This small molecule binds to this protein.
Small molecule (SMILES): CC(C)(C)NC(=O)c1c[nH]c2ncc(-c3ncn4c3CCCC4)nc12

Binding-site contacts:
Ligand atom C3 contacts residue LEU149 of chain 1.A at 3.7 Å (hydrophobic).
Ligand atom C7 contacts residue LEU149 of chain 1.A at 3.4 Å (hydrophobic).
Ligand atom C8 contacts residue GLU97 of chain 1.A at 3.8 Å.
Ligand atom C10 contacts residue PRO103 of chain 1.A at 3.9 Å (hydrophobic).
Ligand atom O13 contacts residue MET96 of chain 1.A at 3.7 Å.
Ligand atom C23 contacts residue LYS106 of chain 1.A at 3.8 Å.
Ligand atom N1 contacts residue ALA99 of chain 1.A at 3.1 Å (h-bond).
Ligand atom C20 contacts residue PRO103 of chain 1.A at 3.7 Å (hydrophobic).
Ligand atom C6 contacts residue ALA99 of chain 1.A at 4.0 Å (hydrophobic).
Ligand atom C15 contacts residue ASP160 of chain 1.A at 3.9 Å.
Ligand atom C11 contacts residue SER159 of chain 1.A at 3.8 Å.
Ligand atom N17 contacts residue PRO103 of chain 1.A at 3.8 Å.
Ligand atom C22 contacts residue LEU25 of chain 1.A at 3.6 Å (hydrophobic).
Ligand atom C16 contacts residue LYS50 of chain 1.A at 4.0 Å.
Ligand atom N9 contacts residue LEU149 of chain 1.A at 3.7 Å.
Ligand atom N1 contacts residue ALA48 of chain 1.A at 3.4 Å.
Ligand atom C8 contacts residue MET96 of chain 1.A at 3.8 Å (hydrophobic).
Ligand atom N17 contacts residue GLY102 of chain 1.A at 3.7 Å.
Ligand atom N9 contacts residue GLU97 of chain 1.A at 2.9 Å (salt-bridge).
Ligand atom N19 contacts residue PRO103 of chain 1.A at 3.5 Å.
Ligand atom N1 contacts residue MET98 of chain 1.A at 3.8 Å.
Ligand atom C10 contacts residue LEU25 of chain 1.A at 3.8 Å (hydrophobic).
Ligand atom C5 contacts residue ALA48 of chain 1.A at 3.9 Å (hydrophobic).
Ligand atom C22 contacts residue PRO103 of chain 1.A at 4.0 Å (hydrophobic).
Ligand atom C2 contacts residue ALA99 of chain 1.A at 3.4 Å (hydrophobic).
Ligand atom C2 contacts residue MET98 of chain 1.A at 3.8 Å (hydrophobic).
Ligand atom C5 contacts residue LEU149 of chain 1.A at 3.5 Å (hydrophobic).
Ligand atom C2 contacts residue LEU25 of chain 1.A at 3.9 Å (hydrophobic).
Ligand atom N17 contacts residue LEU25 of chain 1.A at 3.9 Å.
Ligand atom N4 contacts residue LEU149 of chain 1.A at 3.5 Å.
Ligand atom C6 contacts residue LEU149 of chain 1.A at 3.8 Å (hydrophobic).
Ligand atom C3 contacts residue LEU25 of chain 1.A at 3.9 Å (hydrophobic).
Ligand atom N9 contacts residue ALA48 of chain 1.A at 3.3 Å.
Ligand atom C18 contacts residue PRO103 of chain 1.A at 3.6 Å (hydrophobic).
Ligand atom C6 contacts residue ALA48 of chain 1.A at 3.2 Å (hydrophobic).
Ligand atom C11 contacts residue LEU149 of chain 1.A at 3.8 Å (hydrophobic).
Ligand atom C15 contacts residue ASN147 of chain 1.A at 3.5 Å.
Ligand atom C8 contacts residue LEU149 of chain 1.A at 3.5 Å (hydrophobic).
Ligand atom C6 contacts residue GLU97 of chain 1.A at 3.8 Å.
Ligand atom O13 contacts residue SER159 of chain 1.A at 2.8 Å (h-bond).

Sequence of chain 1.A:
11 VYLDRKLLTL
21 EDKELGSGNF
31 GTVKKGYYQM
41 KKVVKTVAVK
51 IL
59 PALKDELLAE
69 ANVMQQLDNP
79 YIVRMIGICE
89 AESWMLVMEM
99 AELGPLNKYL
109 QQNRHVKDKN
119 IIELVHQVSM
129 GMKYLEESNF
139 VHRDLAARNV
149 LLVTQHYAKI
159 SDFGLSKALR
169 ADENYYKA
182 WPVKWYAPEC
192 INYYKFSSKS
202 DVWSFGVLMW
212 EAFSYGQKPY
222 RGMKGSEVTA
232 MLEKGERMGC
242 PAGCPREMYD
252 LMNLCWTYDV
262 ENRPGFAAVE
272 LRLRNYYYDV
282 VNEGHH